Binding-site contacts:
Ligand atom OXT contacts residue CYS283 of chain 1.A at 3.4 Å (h-bond).
Ligand atom N contacts residue ARG376 of chain 1.A at 4.2 Å.
Ligand atom CA contacts residue SER378 of chain 1.A at 4.2 Å.
Ligand atom OXT contacts residue ASP281 of chain 1.A at 3.9 Å.
Ligand atom C contacts residue ASP281 of chain 1.A at 3.7 Å.
Ligand atom O contacts residue ASP281 of chain 1.A at 3.9 Å.
Ligand atom N contacts residue SER378 of chain 1.A at 3.9 Å.
Ligand atom N contacts residue GLY379 of chain 1.A at 3.9 Å.
Ligand atom CA contacts residue TYR377 of chain 1.A at 3.9 Å (hydrophobic).
Ligand atom CA contacts residue ASP281 of chain 1.A at 4.1 Å.

Sequence of chain 1.A:
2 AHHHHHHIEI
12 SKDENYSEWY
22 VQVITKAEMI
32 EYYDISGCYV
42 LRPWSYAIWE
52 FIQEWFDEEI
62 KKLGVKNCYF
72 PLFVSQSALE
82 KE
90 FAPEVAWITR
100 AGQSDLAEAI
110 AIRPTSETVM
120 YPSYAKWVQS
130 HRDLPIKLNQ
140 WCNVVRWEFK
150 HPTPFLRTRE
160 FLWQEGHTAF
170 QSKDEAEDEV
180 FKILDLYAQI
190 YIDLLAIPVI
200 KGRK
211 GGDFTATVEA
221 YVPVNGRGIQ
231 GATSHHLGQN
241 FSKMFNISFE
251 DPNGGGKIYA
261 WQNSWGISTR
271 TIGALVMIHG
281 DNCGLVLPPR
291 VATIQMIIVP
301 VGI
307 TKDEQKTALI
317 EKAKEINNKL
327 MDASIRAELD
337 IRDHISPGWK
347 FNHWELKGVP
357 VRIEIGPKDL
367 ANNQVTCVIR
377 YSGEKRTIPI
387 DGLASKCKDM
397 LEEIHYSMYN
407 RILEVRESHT

A small-molecule ligand and the protein it binds are described below.
Small molecule (SMILES): NCC(=O)O